Binding-site contacts:
Ligand atom C02 contacts residue BYN1 of chain 2.E at 3.4 Å.
Ligand atom C08 contacts residue LEU438 of chain 2.A at 2.9 Å (hydrophobic).
Ligand atom N09 contacts residue MET282 of chain 2.A at 3.4 Å (h-bond).
Ligand atom C10 contacts residue GLU281 of chain 2.A at 3.8 Å.
Ligand atom O12 contacts residue BYN1 of chain 2.E at 2.0 Å (h-bond).
Ligand atom O12 contacts residue PHE279 of chain 2.A at 3.6 Å.
Ligand atom C10 contacts residue BYN1 of chain 2.E at 1.7 Å.
Ligand atom C02 contacts residue THR394 of chain 2.A at 4.0 Å.
Ligand atom C06 contacts residue LEU438 of chain 2.A at 3.9 Å (hydrophobic).
Ligand atom C04 contacts residue LEU438 of chain 2.A at 3.9 Å (hydrophobic).
Ligand atom C01 contacts residue BYN1 of chain 2.E at 3.3 Å.
Ligand atom C06 contacts residue PHE436 of chain 2.A at 3.8 Å (hydrophobic).
Ligand atom C02 contacts residue GLN189 of chain 2.A at 3.8 Å.
Ligand atom C01 contacts residue PHE436 of chain 2.A at 3.6 Å (hydrophobic).
Ligand atom C03 contacts residue PHE436 of chain 2.A at 3.6 Å (hydrophobic).
Ligand atom C10 contacts residue ARG172 of chain 2.A at 3.9 Å.
Ligand atom C03 contacts residue MET282 of chain 2.A at 3.9 Å (hydrophobic).
Ligand atom C01 contacts residue GLN189 of chain 2.A at 3.7 Å.
Ligand atom C10 contacts residue LEU438 of chain 2.A at 3.5 Å (hydrophobic).
Ligand atom C08 contacts residue BYN1 of chain 2.E at 1.6 Å.
Ligand atom C04 contacts residue MET282 of chain 2.A at 3.9 Å (hydrophobic).
Ligand atom C01 contacts residue TYR393 of chain 2.A at 4.0 Å (hydrophobic).
Ligand atom C05 contacts residue BYN1 of chain 2.E at 3.1 Å.
Ligand atom N09 contacts residue BYN1 of chain 2.E at 2.3 Å (h-bond).
Ligand atom O11 contacts residue MET282 of chain 2.A at 2.9 Å (h-bond).
Ligand atom C04 contacts residue PHE436 of chain 2.A at 3.9 Å (hydrophobic).
Ligand atom N09 contacts residue LEU438 of chain 2.A at 3.7 Å.
Ligand atom C07 contacts residue LEU438 of chain 2.A at 2.6 Å (hydrophobic).
Ligand atom O12 contacts residue GLU281 of chain 2.A at 3.6 Å.
Ligand atom C07 contacts residue LEU184 of chain 2.A at 3.9 Å (hydrophobic).
Ligand atom O11 contacts residue GLU281 of chain 2.A at 3.5 Å.
Ligand atom O11 contacts residue BYN1 of chain 2.E at 2.7 Å (h-bond).
Ligand atom C03 contacts residue BYN1 of chain 2.E at 3.6 Å.
Ligand atom C04 contacts residue BYN1 of chain 2.E at 3.1 Å.
Ligand atom O12 contacts residue ARG172 of chain 2.A at 3.0 Å (salt-bridge).
Ligand atom C02 contacts residue PHE436 of chain 2.A at 3.5 Å (hydrophobic).
Ligand atom C05 contacts residue LEU438 of chain 2.A at 3.2 Å (hydrophobic).
Ligand atom C07 contacts residue BYN1 of chain 2.E at 2.2 Å.
Ligand atom O12 contacts residue LEU438 of chain 2.A at 4.0 Å.
Ligand atom C06 contacts residue BYN1 of chain 2.E at 3.2 Å.

Sequence of chain 2.A:
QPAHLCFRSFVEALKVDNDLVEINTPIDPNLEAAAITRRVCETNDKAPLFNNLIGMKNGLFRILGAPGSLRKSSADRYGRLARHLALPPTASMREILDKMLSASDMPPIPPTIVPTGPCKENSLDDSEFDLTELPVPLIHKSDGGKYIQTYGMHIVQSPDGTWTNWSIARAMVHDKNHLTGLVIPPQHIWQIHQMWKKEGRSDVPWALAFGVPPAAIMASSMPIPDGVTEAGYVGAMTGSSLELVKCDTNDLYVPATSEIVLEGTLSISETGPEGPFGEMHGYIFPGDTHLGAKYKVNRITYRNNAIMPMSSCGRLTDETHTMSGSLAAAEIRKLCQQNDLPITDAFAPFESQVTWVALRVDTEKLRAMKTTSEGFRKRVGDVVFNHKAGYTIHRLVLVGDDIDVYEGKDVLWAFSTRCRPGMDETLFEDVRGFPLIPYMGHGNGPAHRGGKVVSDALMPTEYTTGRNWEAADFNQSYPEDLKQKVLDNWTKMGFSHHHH

A small-molecule ligand and the protein it binds are described below.
Small molecule (SMILES): O=C(O)c1cc2ccccc2[nH]1